Binding-site contacts:
Ligand atom CE2 contacts residue TYR184 of chain 1.A at 3.6 Å (hydrophobic).
Ligand atom CB contacts residue ASN178 of chain 1.A at 3.4 Å.
Ligand atom C contacts residue ASN178 of chain 1.A at 3.7 Å.
Ligand atom CA contacts residue ASN178 of chain 1.A at 3.7 Å.
Ligand atom O contacts residue VAL181 of chain 1.A at 3.6 Å.
Ligand atom OH contacts residue TYR184 of chain 1.A at 3.2 Å.
Ligand atom O3P contacts residue TYR133 of chain 1.A at 2.7 Å (h-bond).
Ligand atom O1P contacts residue ARG59 of chain 1.A at 2.9 Å (salt-bridge).
Ligand atom P contacts residue ARG132 of chain 1.A at 3.8 Å.
Ligand atom O3P contacts residue ARG132 of chain 1.A at 2.8 Å (salt-bridge).
Ligand atom O contacts residue ASN229 of chain 1.A at 3.0 Å (h-bond).
Ligand atom CG contacts residue TRP233 of chain 1.A at 3.7 Å (hydrophobic).
Ligand atom CB contacts residue GLU185 of chain 1.A at 3.6 Å.
Ligand atom CB contacts residue GLU185 of chain 1.A at 3.3 Å.
Ligand atom CB contacts residue ASN178 of chain 1.A at 3.3 Å.
Ligand atom O contacts residue LEU177 of chain 1.A at 3.7 Å.
Ligand atom CA contacts residue ASN229 of chain 1.A at 3.4 Å.
Ligand atom CA contacts residue ASN178 of chain 1.A at 3.6 Å.
Ligand atom CD2 contacts residue GLU185 of chain 1.A at 2.2 Å.
Ligand atom C contacts residue ASN229 of chain 1.A at 3.6 Å.
Ligand atom O contacts residue LYS52 of chain 1.A at 3.3 Å (salt-bridge).
Ligand atom O contacts residue LEU232 of chain 1.A at 3.4 Å.
Ligand atom O2P contacts residue ARG132 of chain 1.A at 2.8 Å (salt-bridge).
Ligand atom O contacts residue LYS52 of chain 1.A at 2.8 Å (salt-bridge).
Ligand atom CA contacts residue LEU177 of chain 1.A at 3.6 Å (hydrophobic).
Ligand atom CD1 contacts residue TRP233 of chain 1.A at 3.1 Å (hydrophobic).
Ligand atom CG contacts residue ASN229 of chain 1.A at 3.5 Å.
Ligand atom CE2 contacts residue GLU185 of chain 1.A at 2.9 Å.
Ligand atom N contacts residue ASN229 of chain 1.A at 3.5 Å (h-bond).
Ligand atom CZ contacts residue TYR184 of chain 1.A at 3.4 Å (hydrophobic).
Ligand atom N contacts residue ASN178 of chain 1.A at 2.8 Å (h-bond).
Ligand atom CE1 contacts residue TRP233 of chain 1.A at 3.4 Å (hydrophobic).
Ligand atom CG contacts residue GLU185 of chain 1.A at 3.2 Å.
Ligand atom N contacts residue LEU177 of chain 1.A at 3.5 Å.
Ligand atom P contacts residue ARG59 of chain 1.A at 3.7 Å.
Ligand atom C contacts residue LEU177 of chain 1.A at 3.6 Å (hydrophobic).
Ligand atom CD contacts residue ASN229 of chain 1.A at 3.2 Å.
Ligand atom N contacts residue GLU185 of chain 1.A at 3.7 Å.
Ligand atom CB contacts residue ASN229 of chain 1.A at 3.4 Å.
Ligand atom O2P contacts residue ARG59 of chain 1.A at 2.9 Å (salt-bridge).

This protein binds this small molecule.
Small molecule (SMILES): C[C@H](NC(=O)[C@H](COP(=O)(O)O)NC(=O)[C@@H]1CCCN1C(=O)[C@H](Cc1ccc(O)cc1)NC(=O)[C@@H](N)Cc1ccccc1)C(=O)N[C@H](CO)CCC(=O)O

Sequence of chain 1.A:
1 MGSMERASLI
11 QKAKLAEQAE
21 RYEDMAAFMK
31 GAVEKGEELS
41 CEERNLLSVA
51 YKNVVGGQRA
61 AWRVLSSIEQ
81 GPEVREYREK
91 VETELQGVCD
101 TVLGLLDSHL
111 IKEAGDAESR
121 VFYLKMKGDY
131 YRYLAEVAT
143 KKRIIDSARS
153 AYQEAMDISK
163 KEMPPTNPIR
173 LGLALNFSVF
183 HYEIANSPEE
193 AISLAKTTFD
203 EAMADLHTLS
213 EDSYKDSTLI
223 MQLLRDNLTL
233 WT